Binding-site contacts:
Ligand atom C5 contacts residue ASN921 of chain 1.B at 3.7 Å.
Ligand atom C7 contacts residue ASN921 of chain 1.B at 3.1 Å.
Ligand atom N2 contacts residue ASN921 of chain 1.B at 2.8 Å (h-bond).
Ligand atom O7 contacts residue ASN921 of chain 1.B at 3.1 Å (h-bond).
Ligand atom C2 contacts residue ASN921 of chain 1.B at 2.4 Å.
Ligand atom C1 contacts residue ASN921 of chain 1.B at 1.4 Å.
Ligand atom C4 contacts residue ASN921 of chain 1.B at 4.2 Å.
Ligand atom O5 contacts residue ASN921 of chain 1.B at 2.4 Å (h-bond).
Ligand atom C3 contacts residue ASN921 of chain 1.B at 3.8 Å.
Ligand atom C8 contacts residue ASN921 of chain 1.B at 4.0 Å.

Sequence of chain 1.B:
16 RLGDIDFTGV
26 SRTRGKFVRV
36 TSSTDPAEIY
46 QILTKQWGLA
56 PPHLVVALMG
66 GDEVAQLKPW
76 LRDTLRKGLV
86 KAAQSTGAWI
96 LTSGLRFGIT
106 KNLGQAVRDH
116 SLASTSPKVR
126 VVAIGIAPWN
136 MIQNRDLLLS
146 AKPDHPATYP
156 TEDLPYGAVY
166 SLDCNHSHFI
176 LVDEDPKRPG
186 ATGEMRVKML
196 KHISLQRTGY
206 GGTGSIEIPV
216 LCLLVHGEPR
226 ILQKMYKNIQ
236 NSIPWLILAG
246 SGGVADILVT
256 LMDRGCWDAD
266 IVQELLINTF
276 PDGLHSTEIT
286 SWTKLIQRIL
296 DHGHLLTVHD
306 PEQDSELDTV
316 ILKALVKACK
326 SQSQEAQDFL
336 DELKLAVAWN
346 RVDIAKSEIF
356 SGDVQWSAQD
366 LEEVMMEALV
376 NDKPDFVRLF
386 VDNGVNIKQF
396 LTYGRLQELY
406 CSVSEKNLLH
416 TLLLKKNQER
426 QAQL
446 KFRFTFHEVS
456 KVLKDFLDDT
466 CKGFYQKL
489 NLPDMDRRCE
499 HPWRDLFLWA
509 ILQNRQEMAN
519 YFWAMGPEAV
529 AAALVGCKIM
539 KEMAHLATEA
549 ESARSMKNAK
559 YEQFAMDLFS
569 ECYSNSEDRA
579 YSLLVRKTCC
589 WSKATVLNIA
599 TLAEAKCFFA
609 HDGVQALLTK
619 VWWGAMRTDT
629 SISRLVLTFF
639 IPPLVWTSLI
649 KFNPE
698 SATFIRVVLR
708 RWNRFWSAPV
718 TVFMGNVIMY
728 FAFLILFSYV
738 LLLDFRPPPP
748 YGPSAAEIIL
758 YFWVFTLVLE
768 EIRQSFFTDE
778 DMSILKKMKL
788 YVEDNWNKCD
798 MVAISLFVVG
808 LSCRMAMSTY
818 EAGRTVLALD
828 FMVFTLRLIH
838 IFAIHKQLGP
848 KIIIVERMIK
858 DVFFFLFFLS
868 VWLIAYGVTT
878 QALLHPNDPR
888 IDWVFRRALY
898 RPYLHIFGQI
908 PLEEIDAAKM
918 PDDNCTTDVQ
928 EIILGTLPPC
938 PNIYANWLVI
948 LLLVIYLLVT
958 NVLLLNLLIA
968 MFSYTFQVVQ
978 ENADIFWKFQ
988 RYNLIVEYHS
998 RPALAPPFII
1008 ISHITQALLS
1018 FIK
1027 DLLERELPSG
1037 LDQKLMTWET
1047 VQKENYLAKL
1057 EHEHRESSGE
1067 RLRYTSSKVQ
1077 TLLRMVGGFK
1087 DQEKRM

This protein binds this small molecule.
Small molecule (SMILES): CC(=O)N[C@@H]1[C@@H](O)[C@H](O)[C@@H](CO)O[C@H]1O